Sequence of chain 1.C:
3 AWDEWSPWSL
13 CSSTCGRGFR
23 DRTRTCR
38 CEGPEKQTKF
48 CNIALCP

A protein and the small-molecule ligand that binds it are described below.
Small molecule (SMILES): OC[C@H]1O[C@H](O)[C@@H](O)[C@@H](O)[C@@H]1O

Sequence of chain 1.A:
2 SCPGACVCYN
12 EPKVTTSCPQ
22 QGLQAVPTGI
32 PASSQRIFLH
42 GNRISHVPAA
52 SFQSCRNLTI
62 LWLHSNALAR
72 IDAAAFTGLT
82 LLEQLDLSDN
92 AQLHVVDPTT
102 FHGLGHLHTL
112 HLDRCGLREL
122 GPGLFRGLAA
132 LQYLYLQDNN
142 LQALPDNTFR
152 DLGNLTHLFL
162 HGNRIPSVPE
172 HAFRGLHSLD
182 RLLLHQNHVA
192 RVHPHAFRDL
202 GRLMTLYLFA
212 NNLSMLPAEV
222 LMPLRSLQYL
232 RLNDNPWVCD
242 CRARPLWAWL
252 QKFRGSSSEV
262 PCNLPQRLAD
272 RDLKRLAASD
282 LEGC

Binding-site contacts:
Ligand atom O2 contacts residue PRO9 of chain 1.C at 3.5 Å.
Ligand atom C4 contacts residue TRP10 of chain 1.C at 4.3 Å (hydrophobic).
Ligand atom C5 contacts residue LYS46 of chain 1.C at 3.6 Å.
Ligand atom C4 contacts residue GLN229 of chain 1.A at 4.1 Å.
Ligand atom O2 contacts residue TRP10 of chain 1.C at 2.9 Å (h-bond).
Ligand atom C1 contacts residue LYS46 of chain 1.C at 3.9 Å.
Ligand atom C1 contacts residue TRP10 of chain 1.C at 1.5 Å (hydrophobic).
Ligand atom O3 contacts residue GLN229 of chain 1.A at 3.7 Å.
Ligand atom C6 contacts residue GLN229 of chain 1.A at 3.4 Å.
Ligand atom C5 contacts residue TYR230 of chain 1.A at 4.3 Å (hydrophobic).
Ligand atom C2 contacts residue TRP10 of chain 1.C at 2.5 Å (hydrophobic).
Ligand atom O6 contacts residue TRP10 of chain 1.C at 4.4 Å.
Ligand atom C5 contacts residue TRP10 of chain 1.C at 3.7 Å (hydrophobic).
Ligand atom O6 contacts residue GLN229 of chain 1.A at 3.8 Å.
Ligand atom O6 contacts residue LYS46 of chain 1.C at 3.1 Å (salt-bridge).
Ligand atom O6 contacts residue TYR230 of chain 1.A at 2.6 Å (h-bond).
Ligand atom O5 contacts residue LYS46 of chain 1.C at 2.9 Å (salt-bridge).
Ligand atom C5 contacts residue GLN229 of chain 1.A at 4.3 Å.
Ligand atom O5 contacts residue TYR230 of chain 1.A at 4.0 Å.
Ligand atom C6 contacts residue LYS46 of chain 1.C at 4.0 Å.
Ligand atom C3 contacts residue TRP10 of chain 1.C at 3.9 Å (hydrophobic).
Ligand atom C1 contacts residue TYR230 of chain 1.A at 3.8 Å (hydrophobic).
Ligand atom C6 contacts residue TRP10 of chain 1.C at 4.4 Å (hydrophobic).
Ligand atom O3 contacts residue TRP10 of chain 1.C at 4.5 Å.
Ligand atom O5 contacts residue TRP10 of chain 1.C at 2.4 Å.
Ligand atom O2 contacts residue SER8 of chain 1.C at 4.3 Å.
Ligand atom C6 contacts residue TYR230 of chain 1.A at 3.3 Å (hydrophobic).